The small molecule below binds the protein below.
Small molecule (SMILES): CC(C)CN(C[C@@H](O)[C@H](Cc1ccccc1)NC(=O)O[C@H]1CCOC1)S(=O)(=O)c1ccc(N)cc1

Binding-site contacts:
Ligand atom C24 contacts residue GLY78 of chain 1.B at 4.2 Å.
Ligand atom C15 contacts residue ARG57 of chain 1.B at 4.3 Å.
Ligand atom C17 contacts residue LYS55 of chain 1.B at 4.4 Å.
Ligand atom C16 contacts residue LYS55 of chain 1.B at 3.9 Å.
Ligand atom C24 contacts residue PRO79 of chain 1.B at 3.5 Å (hydrophobic).
Ligand atom C20 contacts residue PRO44 of chain 1.B at 3.6 Å (hydrophobic).
Ligand atom C16 contacts residue ARG57 of chain 1.B at 4.3 Å.
Ligand atom N3 contacts residue PRO44 of chain 1.B at 3.8 Å.
Ligand atom C14 contacts residue LYS55 of chain 1.B at 4.1 Å.
Ligand atom N3 contacts residue LYS45 of chain 1.B at 3.5 Å (salt-bridge).
Ligand atom C18 contacts residue PRO44 of chain 1.B at 4.0 Å (hydrophobic).
Ligand atom C18 contacts residue VAL56 of chain 1.B at 3.4 Å (hydrophobic).
Ligand atom N3 contacts residue MET46 of chain 1.B at 4.0 Å.
Ligand atom C12 contacts residue PRO79 of chain 1.B at 4.1 Å (hydrophobic).
Ligand atom C10 contacts residue PRO79 of chain 1.B at 3.8 Å (hydrophobic).
Ligand atom C19 contacts residue LYS45 of chain 1.B at 3.6 Å.
Ligand atom C24 contacts residue VAL56 of chain 1.B at 4.4 Å (hydrophobic).
Ligand atom O4 contacts residue ARG57 of chain 1.B at 3.3 Å (salt-bridge).
Ligand atom C21 contacts residue PRO44 of chain 1.B at 4.3 Å (hydrophobic).
Ligand atom C16 contacts residue VAL56 of chain 1.B at 4.4 Å (hydrophobic).
Ligand atom O4 contacts residue TRP42 of chain 1.B at 3.5 Å.
Ligand atom C23 contacts residue ARG57 of chain 1.B at 4.0 Å.
Ligand atom O3 contacts residue LYS55 of chain 1.B at 4.3 Å.
Ligand atom N3 contacts residue LYS55 of chain 1.B at 4.0 Å.
Ligand atom C23 contacts residue VAL77 of chain 1.B at 3.6 Å (hydrophobic).
Ligand atom C21 contacts residue LYS55 of chain 1.B at 3.8 Å.
Ligand atom C20 contacts residue VAL56 of chain 1.B at 4.4 Å (hydrophobic).
Ligand atom C20 contacts residue LYS55 of chain 1.B at 3.7 Å.
Ligand atom C18 contacts residue LYS55 of chain 1.B at 4.1 Å.
Ligand atom C19 contacts residue PRO44 of chain 1.B at 3.4 Å (hydrophobic).
Ligand atom C19 contacts residue VAL56 of chain 1.B at 3.2 Å (hydrophobic).
Ligand atom C19 contacts residue LYS55 of chain 1.B at 3.7 Å.
Ligand atom C24 contacts residue LYS55 of chain 1.B at 2.9 Å.
Ligand atom C20 contacts residue LYS45 of chain 1.B at 4.0 Å.
Ligand atom C16 contacts residue VAL77 of chain 1.B at 4.3 Å (hydrophobic).
Ligand atom C22 contacts residue LYS55 of chain 1.B at 4.2 Å.
Ligand atom C23 contacts residue GLY78 of chain 1.B at 4.0 Å.

Sequence of chain 1.B:
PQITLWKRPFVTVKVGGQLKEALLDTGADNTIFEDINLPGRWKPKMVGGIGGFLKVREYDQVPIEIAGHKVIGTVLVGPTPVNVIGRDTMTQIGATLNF